Sequence of chain 12.C:
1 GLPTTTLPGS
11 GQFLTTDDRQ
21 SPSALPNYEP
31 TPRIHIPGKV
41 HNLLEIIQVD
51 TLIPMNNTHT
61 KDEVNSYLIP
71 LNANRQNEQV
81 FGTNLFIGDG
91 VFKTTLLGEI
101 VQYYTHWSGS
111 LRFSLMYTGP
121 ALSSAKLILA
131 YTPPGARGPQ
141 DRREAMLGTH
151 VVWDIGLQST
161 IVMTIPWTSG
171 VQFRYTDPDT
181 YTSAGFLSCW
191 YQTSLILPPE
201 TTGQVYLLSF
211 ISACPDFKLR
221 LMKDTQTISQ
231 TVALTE

Binding-site contacts:
Ligand atom C2B contacts residue TYR152 of chain 11.A at 3.8 Å (hydrophobic).
Ligand atom C5B contacts residue MET224 of chain 11.A at 3.5 Å (hydrophobic).
Ligand atom C5C contacts residue VAL188 of chain 11.A at 3.9 Å (hydrophobic).
Ligand atom N2 contacts residue ASN219 of chain 11.A at 3.6 Å.
Ligand atom C2A contacts residue MET224 of chain 11.A at 3.4 Å (hydrophobic).
Ligand atom C2B contacts residue VAL188 of chain 11.A at 3.7 Å (hydrophobic).
Ligand atom C2C contacts residue TYR128 of chain 11.A at 3.8 Å (hydrophobic).
Ligand atom C3C contacts residue TYR128 of chain 11.A at 3.4 Å (hydrophobic).
Ligand atom C3B contacts residue TYR152 of chain 11.A at 3.7 Å (hydrophobic).
Ligand atom C5A contacts residue ALA150 of chain 11.A at 3.9 Å (hydrophobic).
Ligand atom C5B contacts residue PHE186 of chain 11.A at 3.5 Å (hydrophobic).
Ligand atom C2C contacts residue TYR197 of chain 11.A at 3.8 Å (hydrophobic).
Ligand atom N3A contacts residue PHE186 of chain 11.A at 3.9 Å.
Ligand atom O1A contacts residue PHE186 of chain 11.A at 2.8 Å.
Ligand atom CL1 contacts residue ILE104 of chain 11.A at 3.5 Å.
Ligand atom C4C contacts residue VAL191 of chain 11.A at 3.5 Å (hydrophobic).
Ligand atom O1B contacts residue ILE104 of chain 11.A at 3.8 Å.
Ligand atom O1A contacts residue MET224 of chain 11.A at 2.8 Å.
Ligand atom CL1 contacts residue TYR128 of chain 11.A at 3.3 Å.
Ligand atom C4B contacts residue PHE186 of chain 11.A at 3.4 Å (hydrophobic).
Ligand atom C5A contacts residue PHE186 of chain 11.A at 3.4 Å (hydrophobic).
Ligand atom C5A contacts residue MET224 of chain 11.A at 3.5 Å (hydrophobic).
Ligand atom C5 contacts residue LEU106 of chain 11.A at 3.7 Å (hydrophobic).
Ligand atom C31 contacts residue TYR197 of chain 11.A at 3.9 Å (hydrophobic).
Ligand atom C5A contacts residue VAL176 of chain 11.A at 3.2 Å (hydrophobic).
Ligand atom C1B contacts residue VAL188 of chain 11.A at 3.9 Å (hydrophobic).
Ligand atom C4C contacts residue VAL188 of chain 11.A at 3.9 Å (hydrophobic).
Ligand atom C4 contacts residue LEU106 of chain 11.A at 3.6 Å (hydrophobic).
Ligand atom N3A contacts residue PRO174 of chain 11.A at 3.7 Å.
Ligand atom C5C contacts residue VAL191 of chain 11.A at 3.9 Å (hydrophobic).
Ligand atom O1 contacts residue MET221 of chain 11.A at 3.2 Å (h-bond).
Ligand atom C4A contacts residue PRO174 of chain 11.A at 3.3 Å (hydrophobic).
Ligand atom C6B contacts residue TYR128 of chain 11.A at 3.8 Å (hydrophobic).
Ligand atom C4B contacts residue MET224 of chain 11.A at 3.8 Å (hydrophobic).
Ligand atom C1C contacts residue LEU106 of chain 11.A at 3.5 Å (hydrophobic).
Ligand atom C4B contacts residue TYR152 of chain 11.A at 3.8 Å (hydrophobic).
Ligand atom N3A contacts residue ALA24 of chain 11.C at 3.6 Å.
Ligand atom C1C contacts residue TYR128 of chain 11.A at 3.7 Å (hydrophobic).
Ligand atom C5C contacts residue TYR152 of chain 11.A at 3.9 Å (hydrophobic).
Ligand atom C2A contacts residue PHE186 of chain 11.A at 3.2 Å (hydrophobic).

Sequence of chain 11.C:
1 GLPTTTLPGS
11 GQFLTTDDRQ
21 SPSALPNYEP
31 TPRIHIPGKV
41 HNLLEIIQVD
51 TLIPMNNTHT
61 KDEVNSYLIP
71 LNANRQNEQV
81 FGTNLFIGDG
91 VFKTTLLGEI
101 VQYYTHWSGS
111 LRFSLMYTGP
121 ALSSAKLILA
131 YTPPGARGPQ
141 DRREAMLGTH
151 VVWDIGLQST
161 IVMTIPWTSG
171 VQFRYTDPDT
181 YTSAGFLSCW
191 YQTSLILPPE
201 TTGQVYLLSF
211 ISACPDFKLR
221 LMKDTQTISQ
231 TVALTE

Sequence of chain 11.A:
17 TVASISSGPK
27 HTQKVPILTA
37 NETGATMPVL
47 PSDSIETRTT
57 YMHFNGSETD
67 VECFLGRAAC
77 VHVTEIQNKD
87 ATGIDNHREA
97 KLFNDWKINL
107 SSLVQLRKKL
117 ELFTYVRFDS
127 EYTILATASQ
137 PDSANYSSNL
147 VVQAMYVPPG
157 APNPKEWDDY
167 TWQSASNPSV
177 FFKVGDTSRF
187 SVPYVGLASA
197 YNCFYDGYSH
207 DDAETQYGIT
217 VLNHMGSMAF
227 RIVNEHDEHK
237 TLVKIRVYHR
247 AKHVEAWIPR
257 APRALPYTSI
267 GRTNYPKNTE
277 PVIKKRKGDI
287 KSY

This protein binds this small molecule.
Small molecule (SMILES): Cc1cc(CCCCCOc2ccc(C3=NCCO3)cc2Cl)on1